Sequence of chain 3.B:
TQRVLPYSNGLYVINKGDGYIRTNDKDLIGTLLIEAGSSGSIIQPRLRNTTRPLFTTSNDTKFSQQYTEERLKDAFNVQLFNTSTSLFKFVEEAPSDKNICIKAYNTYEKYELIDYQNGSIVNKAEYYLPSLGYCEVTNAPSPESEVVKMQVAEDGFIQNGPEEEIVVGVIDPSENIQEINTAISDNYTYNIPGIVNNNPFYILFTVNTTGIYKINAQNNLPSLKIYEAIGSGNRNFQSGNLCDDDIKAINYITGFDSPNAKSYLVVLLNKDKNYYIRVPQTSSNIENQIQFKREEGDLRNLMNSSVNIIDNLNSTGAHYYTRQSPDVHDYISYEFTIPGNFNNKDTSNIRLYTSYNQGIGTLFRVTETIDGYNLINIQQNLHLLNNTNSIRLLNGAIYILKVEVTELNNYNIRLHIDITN

A protein and the small-molecule ligand that binds it are described below.
Small molecule (SMILES): CC(=O)N[C@H]1[C@H]([C@H](O)[C@H](O)CO)O[C@@](OC[C@H]2OC[C@H](O)[C@@H](O)[C@H]2O)(C(=O)O)C[C@@H]1O

Binding-site contacts:
Ligand atom O9 contacts residue ALA261 of chain 3.B at 4.4 Å.
Ligand atom O4 contacts residue TYR320 of chain 3.B at 3.4 Å.
Ligand atom C6 contacts residue TYR320 of chain 3.B at 3.7 Å (hydrophobic).
Ligand atom O1B contacts residue TYR321 of chain 3.B at 4.4 Å.
Ligand atom C4 contacts residue TYR320 of chain 3.B at 3.4 Å (hydrophobic).
Ligand atom C8 contacts residue TYR321 of chain 3.B at 4.2 Å (hydrophobic).
Ligand atom C7 contacts residue ASN312 of chain 3.B at 3.6 Å.
Ligand atom C11 contacts residue TYR321 of chain 3.B at 3.4 Å (hydrophobic).
Ligand atom C9 contacts residue ARG323 of chain 3.B at 3.4 Å.
Ligand atom C9 contacts residue ASN312 of chain 3.B at 4.2 Å.
Ligand atom O9 contacts residue ARG323 of chain 3.B at 3.0 Å (salt-bridge).
Ligand atom C3 contacts residue TYR320 of chain 3.B at 3.8 Å (hydrophobic).
Ligand atom O1A contacts residue TYR321 of chain 3.B at 3.6 Å.
Ligand atom N5 contacts residue TYR320 of chain 3.B at 2.9 Å (h-bond).
Ligand atom C10 contacts residue TYR321 of chain 3.B at 4.2 Å (hydrophobic).
Ligand atom O8 contacts residue ARG323 of chain 3.B at 2.7 Å (salt-bridge).
Ligand atom O8 contacts residue TYR321 of chain 3.B at 4.0 Å.
Ligand atom C8 contacts residue ARG323 of chain 3.B at 3.9 Å.
Ligand atom C1 contacts residue TYR320 of chain 3.B at 4.2 Å (hydrophobic).
Ligand atom C9 contacts residue TYR321 of chain 3.B at 4.2 Å (hydrophobic).
Ligand atom C5 contacts residue TYR320 of chain 3.B at 3.5 Å (hydrophobic).
Ligand atom C10 contacts residue TYR320 of chain 3.B at 4.0 Å (hydrophobic).
Ligand atom C10 contacts residue ASN312 of chain 3.B at 3.5 Å.
Ligand atom C11 contacts residue ASN312 of chain 3.B at 3.2 Å.
Ligand atom O8 contacts residue THR322 of chain 3.B at 4.4 Å.
Ligand atom O10 contacts residue ASN312 of chain 3.B at 3.3 Å (h-bond).
Ligand atom O1A contacts residue ARG323 of chain 3.B at 3.9 Å.
Ligand atom O1A contacts residue TYR320 of chain 3.B at 4.2 Å.
Ligand atom O1B contacts residue THR322 of chain 3.B at 2.7 Å (h-bond).
Ligand atom N5 contacts residue TYR321 of chain 3.B at 4.0 Å.
Ligand atom C1 contacts residue THR322 of chain 3.B at 3.5 Å.
Ligand atom O1B contacts residue TYR320 of chain 3.B at 3.2 Å.
Ligand atom C6 contacts residue TYR321 of chain 3.B at 4.3 Å (hydrophobic).
Ligand atom C7 contacts residue TYR321 of chain 3.B at 3.9 Å (hydrophobic).
Ligand atom O1A contacts residue THR322 of chain 3.B at 2.8 Å (h-bond).
Ligand atom N5 contacts residue ASN312 of chain 3.B at 4.1 Å.
Ligand atom O7 contacts residue ASN312 of chain 3.B at 3.1 Å (h-bond).
Ligand atom C1 contacts residue TYR321 of chain 3.B at 4.3 Å (hydrophobic).
Ligand atom C11 contacts residue HIS319 of chain 3.B at 4.0 Å.
Ligand atom C11 contacts residue TYR320 of chain 3.B at 4.1 Å (hydrophobic).